Binding-site contacts:
Ligand atom N1 contacts residue ALA433 of chain 1.B at 3.5 Å.
Ligand atom O3 contacts residue ALA409 of chain 1.B at 3.3 Å.
Ligand atom N1 contacts residue SEC478 of chain 1.B at 3.1 Å (h-bond).
Ligand atom C2 contacts residue ALA409 of chain 1.B at 3.4 Å (hydrophobic).
Ligand atom C2 contacts residue NI1 of chain 1.K at 3.4 Å.
Ligand atom C3 contacts residue CYS481 of chain 1.B at 3.1 Å (hydrophobic).
Ligand atom N2 contacts residue PRO410 of chain 1.B at 3.3 Å.
Ligand atom N1 contacts residue SER434 of chain 1.B at 2.8 Å (h-bond).
Ligand atom FE contacts residue H2S1 of chain 1.M at 3.7 Å.
Ligand atom O3 contacts residue CYS481 of chain 1.B at 4.0 Å.
Ligand atom C3 contacts residue ALA409 of chain 1.B at 3.4 Å (hydrophobic).
Ligand atom C1 contacts residue NI1 of chain 1.K at 3.2 Å.
Ligand atom C2 contacts residue ARG411 of chain 1.B at 3.6 Å.
Ligand atom C1 contacts residue CYS67 of chain 1.B at 4.0 Å (hydrophobic).
Ligand atom C1 contacts residue SEC478 of chain 1.B at 2.9 Å.
Ligand atom C3 contacts residue HIS71 of chain 1.B at 3.8 Å.
Ligand atom N1 contacts residue ARG411 of chain 1.B at 3.8 Å.
Ligand atom FE contacts residue NI1 of chain 1.K at 2.4 Å.
Ligand atom C1 contacts residue CYS481 of chain 1.B at 2.9 Å (hydrophobic).
Ligand atom N2 contacts residue ALA409 of chain 1.B at 3.3 Å.
Ligand atom C2 contacts residue H2S1 of chain 1.M at 3.5 Å.
Ligand atom O3 contacts residue HIS71 of chain 1.B at 4.0 Å.
Ligand atom O3 contacts residue ALA433 of chain 1.B at 3.5 Å (h-bond).
Ligand atom FE contacts residue CYS481 of chain 1.B at 2.3 Å.
Ligand atom C2 contacts residue CYS481 of chain 1.B at 4.0 Å (hydrophobic).
Ligand atom FE contacts residue CYS67 of chain 1.B at 2.2 Å.
Ligand atom C1 contacts residue SER434 of chain 1.B at 3.8 Å.
Ligand atom N1 contacts residue CYS481 of chain 1.B at 3.4 Å.
Ligand atom FE contacts residue SEC478 of chain 1.B at 3.5 Å.
Ligand atom C1 contacts residue H2S1 of chain 1.M at 4.0 Å.
Ligand atom N2 contacts residue H2S1 of chain 1.M at 4.0 Å.
Ligand atom C1 contacts residue ALA433 of chain 1.B at 3.9 Å (hydrophobic).
Ligand atom C3 contacts residue CYS67 of chain 1.B at 3.4 Å (hydrophobic).
Ligand atom O3 contacts residue SER432 of chain 1.B at 3.8 Å.
Ligand atom N2 contacts residue ARG411 of chain 1.B at 3.0 Å (salt-bridge).
Ligand atom C1 contacts residue ARG411 of chain 1.B at 3.9 Å.
Ligand atom C2 contacts residue CYS67 of chain 1.B at 3.0 Å (hydrophobic).
Ligand atom O3 contacts residue LEU414 of chain 1.B at 3.6 Å.
Ligand atom N2 contacts residue CYS67 of chain 1.B at 3.4 Å.
Ligand atom C2 contacts residue SEC478 of chain 1.B at 3.9 Å.

Sequence of chain 1.B:
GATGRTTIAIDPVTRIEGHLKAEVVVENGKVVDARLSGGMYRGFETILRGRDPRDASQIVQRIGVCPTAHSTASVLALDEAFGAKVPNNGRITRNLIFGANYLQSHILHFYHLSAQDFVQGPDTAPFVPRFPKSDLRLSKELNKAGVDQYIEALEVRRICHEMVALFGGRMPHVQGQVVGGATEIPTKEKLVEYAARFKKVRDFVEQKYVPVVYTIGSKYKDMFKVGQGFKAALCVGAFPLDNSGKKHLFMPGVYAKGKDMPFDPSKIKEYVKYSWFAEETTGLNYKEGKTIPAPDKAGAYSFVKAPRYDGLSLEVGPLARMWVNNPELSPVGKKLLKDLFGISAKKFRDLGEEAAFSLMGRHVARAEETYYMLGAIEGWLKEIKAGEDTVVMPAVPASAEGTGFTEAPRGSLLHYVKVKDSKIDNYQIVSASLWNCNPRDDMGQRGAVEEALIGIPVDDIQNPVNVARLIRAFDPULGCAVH

A protein and the small-molecule ligand that binds it are described below.
Small molecule (SMILES): N#C[Fe](=C=O)C#N